This small molecule binds to this protein.
Small molecule (SMILES): O=C(O)C[C@H](NC(=O)CP(=O)(O)O)C(=O)O

Sequence of chain 2.A:
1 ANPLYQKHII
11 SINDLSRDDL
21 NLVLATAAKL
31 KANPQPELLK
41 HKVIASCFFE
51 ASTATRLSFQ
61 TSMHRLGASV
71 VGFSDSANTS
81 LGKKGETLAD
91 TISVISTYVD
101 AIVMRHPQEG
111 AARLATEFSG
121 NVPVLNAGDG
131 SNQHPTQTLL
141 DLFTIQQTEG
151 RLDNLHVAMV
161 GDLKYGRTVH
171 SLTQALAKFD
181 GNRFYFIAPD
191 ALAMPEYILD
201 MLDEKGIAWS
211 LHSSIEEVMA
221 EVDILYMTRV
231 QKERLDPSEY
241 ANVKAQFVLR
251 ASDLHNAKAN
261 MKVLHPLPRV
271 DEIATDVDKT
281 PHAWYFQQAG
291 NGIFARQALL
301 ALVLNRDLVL

Sequence of chain 1.A:
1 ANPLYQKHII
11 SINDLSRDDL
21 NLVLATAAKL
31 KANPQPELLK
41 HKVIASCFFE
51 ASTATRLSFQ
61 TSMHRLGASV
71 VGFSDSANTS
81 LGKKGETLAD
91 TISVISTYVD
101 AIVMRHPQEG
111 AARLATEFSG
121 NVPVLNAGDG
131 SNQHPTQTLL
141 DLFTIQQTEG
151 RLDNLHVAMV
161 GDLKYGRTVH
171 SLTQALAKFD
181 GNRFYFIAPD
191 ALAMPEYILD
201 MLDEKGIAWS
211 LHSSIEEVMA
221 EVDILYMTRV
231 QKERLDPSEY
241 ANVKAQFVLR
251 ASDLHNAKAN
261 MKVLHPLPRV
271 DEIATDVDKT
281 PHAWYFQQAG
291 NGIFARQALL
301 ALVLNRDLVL

Binding-site contacts:
Ligand atom O2 contacts residue ARG167 of chain 1.A at 3.0 Å (salt-bridge).
Ligand atom O4 contacts residue PRO268 of chain 1.A at 3.5 Å.
Ligand atom O1P contacts residue SER80 of chain 2.A at 3.1 Å (h-bond).
Ligand atom C1 contacts residue THR55 of chain 1.A at 3.8 Å.
Ligand atom C4 contacts residue ARG167 of chain 1.A at 3.8 Å.
Ligand atom C5 contacts residue ARG229 of chain 1.A at 3.4 Å.
Ligand atom O3P contacts residue ALA54 of chain 1.A at 3.7 Å.
Ligand atom N2 contacts residue LEU267 of chain 1.A at 2.8 Å (h-bond).
Ligand atom O1P contacts residue ALA51 of chain 1.A at 3.9 Å.
Ligand atom C1P contacts residue LEU267 of chain 1.A at 3.4 Å (hydrophobic).
Ligand atom O5 contacts residue ARG229 of chain 1.A at 3.1 Å (salt-bridge).
Ligand atom O2 contacts residue HIS134 of chain 1.A at 3.5 Å.
Ligand atom O1 contacts residue THR55 of chain 1.A at 2.9 Å (h-bond).
Ligand atom O1 contacts residue GLN137 of chain 1.A at 3.5 Å (h-bond).
Ligand atom O2P contacts residue THR53 of chain 1.A at 3.0 Å (h-bond).
Ligand atom O4 contacts residue LYS84 of chain 2.A at 3.3 Å.
Ligand atom P contacts residue SER52 of chain 1.A at 3.9 Å.
Ligand atom P contacts residue SER80 of chain 2.A at 3.5 Å.
Ligand atom O3 contacts residue ARG167 of chain 1.A at 3.1 Å (salt-bridge).
Ligand atom C5 contacts residue LEU267 of chain 1.A at 3.6 Å (hydrophobic).
Ligand atom O4 contacts residue ARG229 of chain 1.A at 3.0 Å (salt-bridge).
Ligand atom O3 contacts residue ARG105 of chain 1.A at 3.5 Å (salt-bridge).
Ligand atom C1 contacts residue LEU267 of chain 1.A at 3.5 Å (hydrophobic).
Ligand atom O5 contacts residue GLN231 of chain 1.A at 3.4 Å (h-bond).
Ligand atom C3 contacts residue LEU267 of chain 1.A at 3.5 Å (hydrophobic).
Ligand atom C5 contacts residue PRO268 of chain 1.A at 3.8 Å (hydrophobic).
Ligand atom O1 contacts residue ARG105 of chain 1.A at 3.3 Å (salt-bridge).
Ligand atom O2P contacts residue ALA54 of chain 1.A at 3.0 Å (h-bond).
Ligand atom C2 contacts residue LEU267 of chain 1.A at 3.7 Å (hydrophobic).
Ligand atom P contacts residue ARG105 of chain 1.A at 3.8 Å.
Ligand atom O1P contacts residue ARG105 of chain 1.A at 3.0 Å (salt-bridge).
Ligand atom O1P contacts residue LYS84 of chain 2.A at 3.2 Å (salt-bridge).
Ligand atom C4 contacts residue HIS134 of chain 1.A at 3.8 Å.
Ligand atom O3 contacts residue LYS84 of chain 2.A at 3.5 Å (salt-bridge).
Ligand atom O2P contacts residue SER80 of chain 2.A at 2.8 Å (h-bond).
Ligand atom P contacts residue ALA54 of chain 1.A at 3.9 Å.
Ligand atom O3P contacts residue ARG105 of chain 1.A at 3.2 Å (salt-bridge).
Ligand atom O3P contacts residue THR55 of chain 1.A at 2.9 Å (h-bond).
Ligand atom O1 contacts residue HIS134 of chain 1.A at 2.9 Å (h-bond).
Ligand atom O3P contacts residue SER52 of chain 1.A at 2.7 Å (h-bond).